Binding-site contacts:
Ligand atom C6 contacts residue GLY114 of chain 1.A at 4.2 Å.
Ligand atom C5 contacts residue ASN103 of chain 1.A at 3.6 Å.
Ligand atom O5 contacts residue ASN103 of chain 1.A at 2.4 Å (h-bond).
Ligand atom C8 contacts residue ASN103 of chain 1.A at 4.3 Å.
Ligand atom C7 contacts residue ASN103 of chain 1.A at 3.1 Å.
Ligand atom O5 contacts residue GLY114 of chain 1.A at 4.2 Å.
Ligand atom C1 contacts residue ASN103 of chain 1.A at 1.4 Å.
Ligand atom C3 contacts residue ASN103 of chain 1.A at 3.8 Å.
Ligand atom N2 contacts residue ASN103 of chain 1.A at 2.8 Å (h-bond).
Ligand atom C4 contacts residue ASN103 of chain 1.A at 4.3 Å.
Ligand atom O6 contacts residue GLY114 of chain 1.A at 4.1 Å.
Ligand atom O7 contacts residue ASN103 of chain 1.A at 3.0 Å (h-bond).
Ligand atom C2 contacts residue ASN103 of chain 1.A at 2.5 Å.

This small molecule binds to this protein.
Small molecule (SMILES): CC(=O)N[C@H]1[C@H](O[C@H]2[C@H](O)[C@@H](NC(C)=O)CO[C@@H]2CO)O[C@H](CO)[C@@H](O)[C@@H]1O

Sequence of chain 1.A:
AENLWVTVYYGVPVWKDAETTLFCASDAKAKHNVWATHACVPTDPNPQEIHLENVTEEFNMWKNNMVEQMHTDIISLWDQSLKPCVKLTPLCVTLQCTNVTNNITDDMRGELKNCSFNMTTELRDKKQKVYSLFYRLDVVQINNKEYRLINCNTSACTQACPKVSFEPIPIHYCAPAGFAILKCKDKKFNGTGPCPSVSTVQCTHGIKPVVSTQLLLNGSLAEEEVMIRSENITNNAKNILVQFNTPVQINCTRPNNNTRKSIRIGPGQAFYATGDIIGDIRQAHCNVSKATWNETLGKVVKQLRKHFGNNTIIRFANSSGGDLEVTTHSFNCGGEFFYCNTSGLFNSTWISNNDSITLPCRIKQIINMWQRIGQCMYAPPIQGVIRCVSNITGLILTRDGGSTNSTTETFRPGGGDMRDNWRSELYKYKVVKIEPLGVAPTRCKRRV